Binding-site contacts:
Ligand atom C3 contacts residue THR130 of chain 1.A at 3.9 Å.
Ligand atom C5 contacts residue THR130 of chain 1.A at 4.2 Å.
Ligand atom O3 contacts residue NAD1 of chain 1.G at 4.0 Å.
Ligand atom C3 contacts residue MET128 of chain 1.A at 4.2 Å (hydrophobic).
Ligand atom O2 contacts residue ASN195 of chain 1.A at 4.1 Å.
Ligand atom N1 contacts residue LYS187 of chain 1.A at 3.9 Å.
Ligand atom C8 contacts residue ASN105 of chain 1.A at 3.7 Å.
Ligand atom C7 contacts residue ASN105 of chain 1.A at 3.7 Å.
Ligand atom O2 contacts residue PRO259 of chain 1.A at 3.8 Å.
Ligand atom C5 contacts residue LYS187 of chain 1.A at 4.2 Å.
Ligand atom N1 contacts residue ASN191 of chain 1.A at 4.2 Å.
Ligand atom C3 contacts residue LYS187 of chain 1.A at 3.7 Å.
Ligand atom C3 contacts residue TRP129 of chain 1.A at 4.2 Å (hydrophobic).
Ligand atom O3 contacts residue SER260 of chain 1.A at 2.6 Å (h-bond).
Ligand atom C5 contacts residue ILE254 of chain 1.A at 4.3 Å (hydrophobic).
Ligand atom O2 contacts residue SER260 of chain 1.A at 3.0 Å (h-bond).
Ligand atom O2 contacts residue ASN191 of chain 1.A at 4.3 Å.
Ligand atom O3 contacts residue ASN195 of chain 1.A at 3.7 Å.
Ligand atom C5 contacts residue MET128 of chain 1.A at 3.5 Å (hydrophobic).
Ligand atom O1 contacts residue LYS187 of chain 1.A at 2.3 Å (salt-bridge).
Ligand atom O1 contacts residue ASN191 of chain 1.A at 3.1 Å (h-bond).
Ligand atom O1 contacts residue ASN105 of chain 1.A at 3.0 Å (h-bond).
Ligand atom C1 contacts residue LYS187 of chain 1.A at 3.7 Å.
Ligand atom C8 contacts residue ASN195 of chain 1.A at 4.2 Å.
Ligand atom C4 contacts residue VAL190 of chain 1.A at 4.1 Å (hydrophobic).
Ligand atom O1 contacts residue NAD1 of chain 1.G at 3.4 Å.
Ligand atom C2 contacts residue VAL190 of chain 1.A at 4.1 Å (hydrophobic).
Ligand atom C7 contacts residue ASN191 of chain 1.A at 3.4 Å.
Ligand atom C3 contacts residue NAD1 of chain 1.G at 4.3 Å.
Ligand atom C3 contacts residue ILE254 of chain 1.A at 4.3 Å (hydrophobic).
Ligand atom O3 contacts residue ASN105 of chain 1.A at 3.0 Å (h-bond).
Ligand atom C4 contacts residue CYS248 of chain 1.A at 4.2 Å (hydrophobic).
Ligand atom C2 contacts residue LYS187 of chain 1.A at 4.1 Å.
Ligand atom C7 contacts residue NAD1 of chain 1.G at 3.8 Å.
Ligand atom C8 contacts residue ASN191 of chain 1.A at 3.6 Å.
Ligand atom O3 contacts residue ASN191 of chain 1.A at 3.5 Å (h-bond).
Ligand atom C8 contacts residue SER260 of chain 1.A at 3.4 Å.
Ligand atom C8 contacts residue NAD1 of chain 1.G at 4.1 Å.
Ligand atom C7 contacts residue LYS187 of chain 1.A at 3.4 Å.
Ligand atom C6 contacts residue MET128 of chain 1.A at 3.6 Å (hydrophobic).

Sequence of chain 1.A:
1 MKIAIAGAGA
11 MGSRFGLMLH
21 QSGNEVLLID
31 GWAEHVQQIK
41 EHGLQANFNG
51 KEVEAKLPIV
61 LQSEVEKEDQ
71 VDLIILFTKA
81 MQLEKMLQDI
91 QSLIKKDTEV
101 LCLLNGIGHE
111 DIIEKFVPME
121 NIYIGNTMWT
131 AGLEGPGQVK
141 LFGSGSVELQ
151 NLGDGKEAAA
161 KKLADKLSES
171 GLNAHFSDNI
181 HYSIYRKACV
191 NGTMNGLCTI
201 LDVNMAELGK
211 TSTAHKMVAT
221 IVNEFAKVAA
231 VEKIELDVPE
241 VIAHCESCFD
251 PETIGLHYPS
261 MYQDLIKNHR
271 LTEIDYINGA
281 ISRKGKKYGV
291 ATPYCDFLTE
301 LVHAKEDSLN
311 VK

A small-molecule ligand and the protein it binds are described below.
Small molecule (SMILES): O=C(O)C(=O)Nc1ccccc1